This protein binds this small molecule.
Small molecule (SMILES): CC(C)(O)CNC(=O)C[C@H]1CN(S(=O)(=O)c2ccc(F)cc2)c2ccc(C(O)(C(F)(F)F)C(F)(F)F)cc2S1

Binding-site contacts:
Ligand atom C6 contacts residue MET121 of chain 1.B at 3.6 Å (hydrophobic).
Ligand atom C6 contacts residue VAL89 of chain 1.B at 3.7 Å (hydrophobic).
Ligand atom C16 contacts residue TYR184 of chain 1.B at 3.7 Å (hydrophobic).
Ligand atom C7 contacts residue MET121 of chain 1.B at 3.6 Å (hydrophobic).
Ligand atom F contacts residue PHE166 of chain 1.B at 3.5 Å.
Ligand atom O3 contacts residue VAL89 of chain 1.B at 3.4 Å.
Ligand atom F4 contacts residue MET121 of chain 1.B at 3.4 Å.
Ligand atom C9 contacts residue LEU87 of chain 1.B at 3.7 Å (hydrophobic).
Ligand atom O4 contacts residue HIS285 of chain 1.B at 2.5 Å (h-bond).
Ligand atom C10 contacts residue LEU84 of chain 1.B at 3.5 Å (hydrophobic).
Ligand atom S contacts residue MET121 of chain 1.B at 3.8 Å.
Ligand atom C12 contacts residue SER116 of chain 1.B at 3.8 Å.
Ligand atom C20 contacts residue HIS285 of chain 1.B at 3.6 Å.
Ligand atom C11 contacts residue ILE114 of chain 1.B at 3.9 Å (hydrophobic).
Ligand atom F contacts residue TRP177 of chain 1.B at 3.7 Å.
Ligand atom O2 contacts residue MET201 of chain 1.B at 3.6 Å.
Ligand atom N1 contacts residue LEU84 of chain 1.B at 3.3 Å (h-bond).
Ligand atom F2 contacts residue ILE292 of chain 1.B at 3.8 Å.
Ligand atom F6 contacts residue PHE298 of chain 1.B at 3.6 Å.
Ligand atom C19 contacts residue MET201 of chain 1.B at 3.6 Å (hydrophobic).
Ligand atom C17 contacts residue TRP177 of chain 1.B at 3.9 Å (hydrophobic).
Ligand atom N1 contacts residue LEU87 of chain 1.B at 3.4 Å (h-bond).
Ligand atom F3 contacts residue HIS285 of chain 1.B at 3.2 Å.
Ligand atom O3 contacts residue LEU87 of chain 1.B at 3.4 Å (h-bond).
Ligand atom F5 contacts residue MET121 of chain 1.B at 3.5 Å.
Ligand atom F2 contacts residue PHE298 of chain 1.B at 3.3 Å.
Ligand atom C12 contacts residue PRO105 of chain 1.B at 3.9 Å (hydrophobic).
Ligand atom O2 contacts residue LEU87 of chain 1.B at 3.5 Å.
Ligand atom F5 contacts residue LEU118 of chain 1.B at 3.6 Å.
Ligand atom C13 contacts residue ILE114 of chain 1.B at 3.7 Å (hydrophobic).
Ligand atom F5 contacts residue PHE298 of chain 1.B at 3.3 Å.
Ligand atom C16 contacts residue TRP177 of chain 1.B at 3.8 Å (hydrophobic).
Ligand atom F6 contacts residue MET303 of chain 1.B at 3.3 Å.
Ligand atom F4 contacts residue SER125 of chain 1.B at 3.2 Å.
Ligand atom C3 contacts residue MET121 of chain 1.B at 3.9 Å (hydrophobic).
Ligand atom O contacts residue LEU117 of chain 1.B at 3.3 Å.
Ligand atom C8 contacts residue LEU87 of chain 1.B at 3.0 Å (hydrophobic).
Ligand atom C21 contacts residue HIS285 of chain 1.B at 3.5 Å.
Ligand atom O1 contacts residue LYS88 of chain 1.B at 3.4 Å.
Ligand atom C10 contacts residue ILE114 of chain 1.B at 3.4 Å (hydrophobic).

Sequence of chain 1.B:
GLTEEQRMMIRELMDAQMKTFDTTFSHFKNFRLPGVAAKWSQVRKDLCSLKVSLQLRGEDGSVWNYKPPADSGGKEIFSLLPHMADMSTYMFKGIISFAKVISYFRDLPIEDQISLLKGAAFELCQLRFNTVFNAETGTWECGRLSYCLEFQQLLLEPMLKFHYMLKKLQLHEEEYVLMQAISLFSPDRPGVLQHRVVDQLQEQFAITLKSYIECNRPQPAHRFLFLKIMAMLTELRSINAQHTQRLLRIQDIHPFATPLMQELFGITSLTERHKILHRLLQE